Sequence of chain 49.A:
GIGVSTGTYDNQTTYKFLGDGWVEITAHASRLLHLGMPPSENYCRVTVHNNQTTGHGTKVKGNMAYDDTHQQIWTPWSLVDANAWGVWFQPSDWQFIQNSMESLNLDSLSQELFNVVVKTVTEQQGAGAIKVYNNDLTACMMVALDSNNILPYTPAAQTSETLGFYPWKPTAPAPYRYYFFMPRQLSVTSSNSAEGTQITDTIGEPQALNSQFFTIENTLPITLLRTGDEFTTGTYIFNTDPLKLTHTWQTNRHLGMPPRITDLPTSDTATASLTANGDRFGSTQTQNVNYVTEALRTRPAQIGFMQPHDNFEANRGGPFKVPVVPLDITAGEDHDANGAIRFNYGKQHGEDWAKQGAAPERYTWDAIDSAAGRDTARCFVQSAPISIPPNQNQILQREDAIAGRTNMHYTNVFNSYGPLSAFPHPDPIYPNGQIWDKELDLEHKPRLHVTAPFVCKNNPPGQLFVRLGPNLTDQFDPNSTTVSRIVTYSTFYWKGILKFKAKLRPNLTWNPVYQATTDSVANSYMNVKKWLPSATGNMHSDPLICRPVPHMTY

Binding-site contacts:
Ligand atom C3' contacts residue LYS682 of chain 49.A at 3.8 Å.
Ligand atom N1 contacts residue TRP201 of chain 49.A at 4.0 Å.
Ligand atom N4 contacts residue TRP201 of chain 49.A at 3.8 Å.
Ligand atom N3 contacts residue TRP201 of chain 49.A at 3.6 Å.
Ligand atom N4 contacts residue GLY198 of chain 49.A at 3.8 Å.
Ligand atom O4' contacts residue TRP201 of chain 49.A at 4.5 Å.
Ligand atom C1' contacts residue TRP201 of chain 49.A at 4.5 Å (hydrophobic).
Ligand atom C2 contacts residue TRP201 of chain 49.A at 3.9 Å (hydrophobic).
Ligand atom C4' contacts residue TRP201 of chain 49.A at 4.3 Å (hydrophobic).
Ligand atom O2 contacts residue TRP201 of chain 49.A at 4.3 Å.
Ligand atom O2 contacts residue LEU197 of chain 49.A at 4.0 Å.
Ligand atom C2' contacts residue TRP201 of chain 49.A at 3.6 Å (hydrophobic).
Ligand atom C2' contacts residue LYS682 of chain 49.A at 3.6 Å.
Ligand atom C1' contacts residue LYS682 of chain 49.A at 4.5 Å.
Ligand atom C5 contacts residue TRP201 of chain 49.A at 3.4 Å (hydrophobic).
Ligand atom C3' contacts residue TRP201 of chain 49.A at 4.1 Å (hydrophobic).
Ligand atom C6 contacts residue TRP201 of chain 49.A at 3.5 Å (hydrophobic).
Ligand atom OP1 contacts residue PRO423 of chain 49.A at 3.6 Å.
Ligand atom O5' contacts residue TRP201 of chain 49.A at 3.6 Å.
Ligand atom O2 contacts residue LYS682 of chain 49.A at 4.2 Å.
Ligand atom C5' contacts residue TRP201 of chain 49.A at 3.5 Å (hydrophobic).
Ligand atom C4 contacts residue TRP201 of chain 49.A at 3.3 Å (hydrophobic).
Ligand atom O3' contacts residue LYS682 of chain 49.A at 3.1 Å (salt-bridge).
Ligand atom N4 contacts residue ASP199 of chain 49.A at 4.0 Å.

This small molecule binds to this protein.
Small molecule (SMILES): Nc1ccn([C@H]2C[C@H](O)[C@@H](COP(=O)(O)O)O2)c(=O)n1